The small molecule below binds the protein below.
Small molecule (SMILES): CC(=O)N[C@H]1CO[C@H](CO)[C@@H](O[C@@H]2O[C@H](CO)[C@H](O)[C@H](O)[C@H]2O)[C@@H]1O

Binding-site contacts:
Ligand atom O3 contacts residue ALA105 of chain 1.A at 3.9 Å.
Ligand atom O5 contacts residue LEU214 of chain 1.A at 4.0 Å.
Ligand atom C3 contacts residue ASP215 of chain 1.A at 3.9 Å.
Ligand atom C8 contacts residue ASP215 of chain 1.A at 4.2 Å.
Ligand atom O4 contacts residue LEU214 of chain 1.A at 3.1 Å (h-bond).
Ligand atom O4 contacts residue LEU214 of chain 1.A at 4.0 Å.
Ligand atom O4 contacts residue ASP88 of chain 1.A at 2.6 Å (salt-bridge).
Ligand atom O3 contacts residue ASP215 of chain 1.A at 3.0 Å.
Ligand atom C3 contacts residue ALA105 of chain 1.A at 4.5 Å (hydrophobic).
Ligand atom C2 contacts residue ALA105 of chain 1.A at 4.4 Å (hydrophobic).
Ligand atom C6 contacts residue ILE216 of chain 1.A at 3.5 Å (hydrophobic).
Ligand atom O3 contacts residue ASP88 of chain 1.A at 2.9 Å (salt-bridge).
Ligand atom C2 contacts residue LEU214 of chain 1.A at 4.3 Å (hydrophobic).
Ligand atom C3 contacts residue PHE128 of chain 1.A at 3.6 Å (hydrophobic).
Ligand atom O3 contacts residue ASN130 of chain 1.A at 3.2 Å (h-bond).
Ligand atom O3 contacts residue PHE128 of chain 1.A at 3.9 Å.
Ligand atom O3 contacts residue GLY106 of chain 1.A at 3.0 Å (h-bond).
Ligand atom C6 contacts residue PHE128 of chain 1.A at 4.4 Å (hydrophobic).
Ligand atom C3 contacts residue ASP88 of chain 1.A at 3.5 Å.
Ligand atom C2 contacts residue ASP88 of chain 1.A at 4.5 Å.
Ligand atom C3 contacts residue ASN130 of chain 1.A at 3.6 Å.
Ligand atom O4 contacts residue GLY213 of chain 1.A at 3.5 Å.
Ligand atom O6 contacts residue ILE216 of chain 1.A at 3.5 Å.
Ligand atom C4 contacts residue PHE128 of chain 1.A at 3.8 Å (hydrophobic).
Ligand atom N2 contacts residue ASP215 of chain 1.A at 4.3 Å.
Ligand atom O2 contacts residue ASN130 of chain 1.A at 4.2 Å.
Ligand atom O6 contacts residue ASP215 of chain 1.A at 3.6 Å.
Ligand atom C4 contacts residue LEU214 of chain 1.A at 4.3 Å (hydrophobic).
Ligand atom C4 contacts residue ASP88 of chain 1.A at 3.1 Å.
Ligand atom O4 contacts residue ALA105 of chain 1.A at 3.7 Å.
Ligand atom C6 contacts residue LEU214 of chain 1.A at 4.0 Å (hydrophobic).
Ligand atom C3 contacts residue GLY106 of chain 1.A at 4.3 Å.
Ligand atom C5 contacts residue PHE128 of chain 1.A at 3.7 Å (hydrophobic).
Ligand atom C6 contacts residue ASP215 of chain 1.A at 4.1 Å.

Sequence of chain 1.A:
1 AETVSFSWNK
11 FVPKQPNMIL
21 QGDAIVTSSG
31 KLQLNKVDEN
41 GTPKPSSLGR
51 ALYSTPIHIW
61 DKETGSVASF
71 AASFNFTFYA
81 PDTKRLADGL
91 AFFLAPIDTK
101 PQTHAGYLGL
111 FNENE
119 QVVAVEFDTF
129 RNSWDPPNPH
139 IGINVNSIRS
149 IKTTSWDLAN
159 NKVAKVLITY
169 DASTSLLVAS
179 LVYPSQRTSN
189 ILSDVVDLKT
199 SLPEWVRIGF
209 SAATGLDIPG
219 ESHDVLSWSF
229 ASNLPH